The small molecule below binds the protein below.
Small molecule (SMILES): CSCC[C@H](NC(=O)[C@@H]1CCCN1C(=O)[C@H](CC(C)C)NC(=O)[C@H](CC(C)C)NC(=O)[C@H](CCCCN)NC(=O)[C@H](C)NC(=O)[C@H](CCCCN)NC(=O)[C@@H](N)CCCN=C(N)N)C(=O)N[C@@H](CCC(=O)O)C(=O)N[C@@H](CCC(=O)O)C(=O)N[C@@H](C)C(=O)N[C@@H](CC(C)C)C(=O)N[C@@H](CC(C)C)C(=O)N1CCC[C@H]1C=O

Sequence of chain 8.D:
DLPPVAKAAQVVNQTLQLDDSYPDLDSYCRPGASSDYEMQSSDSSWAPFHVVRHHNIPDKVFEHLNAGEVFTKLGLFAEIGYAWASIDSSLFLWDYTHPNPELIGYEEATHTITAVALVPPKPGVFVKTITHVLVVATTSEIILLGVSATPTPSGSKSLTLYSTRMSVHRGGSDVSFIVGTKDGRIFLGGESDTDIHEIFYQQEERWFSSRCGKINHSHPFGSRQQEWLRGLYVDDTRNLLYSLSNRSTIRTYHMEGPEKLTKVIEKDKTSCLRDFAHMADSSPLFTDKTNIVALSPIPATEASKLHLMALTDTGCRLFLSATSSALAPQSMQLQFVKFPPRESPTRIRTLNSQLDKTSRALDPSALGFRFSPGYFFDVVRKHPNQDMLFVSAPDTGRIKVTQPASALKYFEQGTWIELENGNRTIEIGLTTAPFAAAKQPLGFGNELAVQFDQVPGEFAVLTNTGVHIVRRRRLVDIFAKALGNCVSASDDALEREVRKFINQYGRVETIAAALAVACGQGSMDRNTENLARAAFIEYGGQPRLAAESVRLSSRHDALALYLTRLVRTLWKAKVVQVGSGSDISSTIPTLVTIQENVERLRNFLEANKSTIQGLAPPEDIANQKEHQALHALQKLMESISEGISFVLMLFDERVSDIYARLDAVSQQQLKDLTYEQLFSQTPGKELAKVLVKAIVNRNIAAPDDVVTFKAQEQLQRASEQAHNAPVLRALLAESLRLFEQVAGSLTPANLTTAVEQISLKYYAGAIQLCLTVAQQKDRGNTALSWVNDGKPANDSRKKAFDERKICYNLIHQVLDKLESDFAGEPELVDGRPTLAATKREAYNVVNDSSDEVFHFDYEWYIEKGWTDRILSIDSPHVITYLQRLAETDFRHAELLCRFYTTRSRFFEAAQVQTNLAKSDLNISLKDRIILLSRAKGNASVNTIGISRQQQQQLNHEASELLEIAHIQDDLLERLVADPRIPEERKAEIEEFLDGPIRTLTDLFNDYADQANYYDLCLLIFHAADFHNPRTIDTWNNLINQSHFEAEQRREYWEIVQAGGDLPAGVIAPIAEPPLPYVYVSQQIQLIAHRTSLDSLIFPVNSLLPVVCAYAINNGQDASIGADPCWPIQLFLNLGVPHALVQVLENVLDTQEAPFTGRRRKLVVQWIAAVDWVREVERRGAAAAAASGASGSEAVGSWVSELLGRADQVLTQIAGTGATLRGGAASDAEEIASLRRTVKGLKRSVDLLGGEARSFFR

Sequence of chain 8.F:
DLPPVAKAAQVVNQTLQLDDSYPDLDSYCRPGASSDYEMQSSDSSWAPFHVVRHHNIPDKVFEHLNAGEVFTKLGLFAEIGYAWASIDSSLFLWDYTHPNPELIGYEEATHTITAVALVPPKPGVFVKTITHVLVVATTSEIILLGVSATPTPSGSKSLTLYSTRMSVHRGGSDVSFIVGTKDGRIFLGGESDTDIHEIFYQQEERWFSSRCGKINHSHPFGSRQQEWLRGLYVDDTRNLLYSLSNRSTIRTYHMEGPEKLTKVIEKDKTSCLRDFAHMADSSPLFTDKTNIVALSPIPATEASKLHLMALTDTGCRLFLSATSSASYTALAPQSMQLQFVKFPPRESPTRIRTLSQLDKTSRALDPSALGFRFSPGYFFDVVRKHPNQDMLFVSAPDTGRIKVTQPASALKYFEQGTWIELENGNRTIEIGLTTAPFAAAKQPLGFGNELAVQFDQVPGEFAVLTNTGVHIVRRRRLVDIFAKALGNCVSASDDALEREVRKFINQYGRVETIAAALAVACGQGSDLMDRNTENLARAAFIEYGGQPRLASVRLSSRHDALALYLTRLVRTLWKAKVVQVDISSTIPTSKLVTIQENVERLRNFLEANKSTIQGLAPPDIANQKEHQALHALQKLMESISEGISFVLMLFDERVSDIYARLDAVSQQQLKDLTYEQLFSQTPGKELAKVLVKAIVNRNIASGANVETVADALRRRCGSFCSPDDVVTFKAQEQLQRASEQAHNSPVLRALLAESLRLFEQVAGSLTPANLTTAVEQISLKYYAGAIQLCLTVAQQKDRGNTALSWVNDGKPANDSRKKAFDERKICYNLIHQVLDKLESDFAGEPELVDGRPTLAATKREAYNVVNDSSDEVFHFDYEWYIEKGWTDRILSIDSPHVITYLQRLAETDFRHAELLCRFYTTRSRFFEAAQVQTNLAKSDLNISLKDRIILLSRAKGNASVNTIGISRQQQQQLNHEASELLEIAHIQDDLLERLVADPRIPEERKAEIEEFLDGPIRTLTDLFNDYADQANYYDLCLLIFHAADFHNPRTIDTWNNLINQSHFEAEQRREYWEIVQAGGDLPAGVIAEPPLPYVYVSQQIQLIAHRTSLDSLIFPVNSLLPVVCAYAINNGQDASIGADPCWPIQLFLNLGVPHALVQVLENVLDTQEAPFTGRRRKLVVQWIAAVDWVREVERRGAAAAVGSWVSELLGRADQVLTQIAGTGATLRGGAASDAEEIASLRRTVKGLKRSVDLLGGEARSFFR

Binding-site contacts:
Ligand atom N contacts residue LYS858 of chain 8.D at 1.5 Å.
Ligand atom N contacts residue LYS858 of chain 8.D at 1.3 Å (salt-bridge).
Ligand atom N contacts residue LEU870 of chain 8.D at 0.7 Å.
Ligand atom CD contacts residue ARG864 of chain 8.D at 0.6 Å.
Ligand atom CD2 contacts residue ILE866 of chain 8.D at 1.4 Å (hydrophobic).
Ligand atom CA contacts residue LEU870 of chain 8.D at 0.9 Å (hydrophobic).
Ligand atom CB contacts residue LYS858 of chain 8.D at 1.5 Å.
Ligand atom NZ contacts residue ARG864 of chain 8.D at 1.1 Å.
Ligand atom CZ contacts residue LEU829 of chain 8.D at 0.9 Å (hydrophobic).
Ligand atom N contacts residue ASP862 of chain 8.D at 1.2 Å.
Ligand atom O contacts residue ILE866 of chain 8.D at 0.8 Å.
Ligand atom CG contacts residue ALA860 of chain 8.D at 1.4 Å (hydrophobic).
Ligand atom CB contacts residue LYS859 of chain 8.D at 1.3 Å.
Ligand atom C contacts residue ASP855 of chain 8.D at 1.5 Å.
Ligand atom C contacts residue ASP862 of chain 8.D at 0.9 Å.
Ligand atom CG contacts residue ILE866 of chain 8.D at 1.1 Å (hydrophobic).
Ligand atom CE contacts residue ARG864 of chain 8.D at 0.4 Å.
Ligand atom CA contacts residue ASP862 of chain 8.D at 1.1 Å.
Ligand atom NH2 contacts residue LEU829 of chain 8.D at 1.3 Å (h-bond).
Ligand atom CB contacts residue ARG857 of chain 8.D at 1.3 Å.
Ligand atom CG contacts residue ARG864 of chain 8.D at 1.1 Å.
Ligand atom CB contacts residue LEU870 of chain 8.D at 1.5 Å (hydrophobic).
Ligand atom CD contacts residue LYS858 of chain 8.D at 1.4 Å.
Ligand atom CD1 contacts residue ALA860 of chain 8.D at 1.5 Å (hydrophobic).
Ligand atom CB contacts residue GLU863 of chain 8.D at 1.5 Å.
Ligand atom N contacts residue GLU863 of chain 8.D at 1.2 Å (salt-bridge).
Ligand atom C contacts residue LYS858 of chain 8.D at 1.6 Å.
Ligand atom CA contacts residue VAL814 of chain 8.D at 1.5 Å (hydrophobic).
Ligand atom CA contacts residue LYS858 of chain 8.D at 1.5 Å.
Ligand atom N contacts residue LYS858 of chain 8.D at 1.2 Å.
Ligand atom O contacts residue SER856 of chain 8.D at 1.3 Å.
Ligand atom O contacts residue ASP862 of chain 8.D at 1.2 Å.
Ligand atom NH1 contacts residue LEU829 of chain 8.D at 1.2 Å (h-bond).
Ligand atom CD contacts residue CYS830 of chain 8.D at 1.6 Å (hydrophobic).
Ligand atom N contacts residue VAL814 of chain 8.D at 1.3 Å.
Ligand atom NE contacts residue ALA826 of chain 8.D at 1.4 Å (h-bond).
Ligand atom O contacts residue GLU863 of chain 8.D at 1.5 Å.
Ligand atom O contacts residue ASP855 of chain 8.D at 0.3 Å (salt-bridge).
Ligand atom CD2 contacts residue ALA860 of chain 8.D at 0.9 Å (hydrophobic).
Ligand atom O contacts residue LEU810 of chain 8.D at 1.2 Å.